Binding-site contacts:
Ligand atom C1 contacts residue ASN706 of chain 1.B at 1.4 Å.
Ligand atom O7 contacts residue TYR793 of chain 1.C at 3.3 Å.
Ligand atom O6 contacts residue ILE791 of chain 1.C at 4.0 Å.
Ligand atom C4 contacts residue ASN706 of chain 1.B at 4.2 Å.
Ligand atom C2 contacts residue ASN706 of chain 1.B at 2.5 Å.
Ligand atom C8 contacts residue TYR793 of chain 1.C at 4.3 Å (hydrophobic).
Ligand atom C5 contacts residue ASN706 of chain 1.B at 3.7 Å.
Ligand atom O7 contacts residue ASN706 of chain 1.B at 4.2 Å.
Ligand atom C3 contacts residue ASN706 of chain 1.B at 3.8 Å.
Ligand atom C7 contacts residue TYR793 of chain 1.C at 3.9 Å (hydrophobic).
Ligand atom N2 contacts residue ASN706 of chain 1.B at 2.9 Å (h-bond).
Ligand atom O5 contacts residue ASN706 of chain 1.B at 2.4 Å (h-bond).
Ligand atom C7 contacts residue ASN706 of chain 1.B at 3.7 Å.

Sequence of chain 1.C:
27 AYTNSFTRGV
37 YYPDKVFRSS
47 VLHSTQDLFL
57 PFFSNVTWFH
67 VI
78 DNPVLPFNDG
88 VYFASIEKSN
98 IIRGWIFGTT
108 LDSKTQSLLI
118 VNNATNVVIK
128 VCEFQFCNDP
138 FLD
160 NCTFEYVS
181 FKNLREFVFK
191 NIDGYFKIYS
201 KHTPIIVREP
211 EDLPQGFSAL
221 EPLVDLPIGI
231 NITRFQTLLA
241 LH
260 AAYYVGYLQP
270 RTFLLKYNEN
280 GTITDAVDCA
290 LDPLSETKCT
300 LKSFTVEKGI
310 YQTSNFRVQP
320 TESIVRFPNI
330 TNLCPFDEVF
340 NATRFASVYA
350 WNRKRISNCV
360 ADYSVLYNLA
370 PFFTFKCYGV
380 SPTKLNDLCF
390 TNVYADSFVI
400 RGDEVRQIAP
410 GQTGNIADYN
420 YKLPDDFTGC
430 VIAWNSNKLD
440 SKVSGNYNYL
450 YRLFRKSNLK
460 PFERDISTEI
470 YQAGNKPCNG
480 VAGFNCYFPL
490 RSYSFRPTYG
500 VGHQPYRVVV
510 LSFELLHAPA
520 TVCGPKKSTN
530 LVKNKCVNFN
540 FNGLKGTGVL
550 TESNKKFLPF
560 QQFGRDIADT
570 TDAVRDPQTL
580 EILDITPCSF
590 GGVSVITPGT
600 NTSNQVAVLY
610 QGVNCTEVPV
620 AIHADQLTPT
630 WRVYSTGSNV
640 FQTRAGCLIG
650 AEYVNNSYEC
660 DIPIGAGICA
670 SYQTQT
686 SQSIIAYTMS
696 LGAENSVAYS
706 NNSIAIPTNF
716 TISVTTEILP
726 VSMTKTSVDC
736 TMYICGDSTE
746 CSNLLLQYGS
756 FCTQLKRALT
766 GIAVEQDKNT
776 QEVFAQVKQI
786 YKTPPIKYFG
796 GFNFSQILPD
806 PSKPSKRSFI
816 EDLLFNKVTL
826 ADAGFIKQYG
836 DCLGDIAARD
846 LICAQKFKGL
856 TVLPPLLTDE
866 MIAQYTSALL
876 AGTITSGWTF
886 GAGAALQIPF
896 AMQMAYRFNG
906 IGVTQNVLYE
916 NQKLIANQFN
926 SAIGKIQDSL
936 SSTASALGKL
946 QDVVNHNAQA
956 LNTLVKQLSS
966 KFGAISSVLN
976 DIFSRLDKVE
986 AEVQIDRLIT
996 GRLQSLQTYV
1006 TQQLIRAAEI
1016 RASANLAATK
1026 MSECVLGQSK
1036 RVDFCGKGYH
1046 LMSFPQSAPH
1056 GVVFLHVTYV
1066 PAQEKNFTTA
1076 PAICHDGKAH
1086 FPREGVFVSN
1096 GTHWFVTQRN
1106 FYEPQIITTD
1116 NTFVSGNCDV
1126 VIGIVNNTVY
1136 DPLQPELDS

Sequence of chain 1.B:
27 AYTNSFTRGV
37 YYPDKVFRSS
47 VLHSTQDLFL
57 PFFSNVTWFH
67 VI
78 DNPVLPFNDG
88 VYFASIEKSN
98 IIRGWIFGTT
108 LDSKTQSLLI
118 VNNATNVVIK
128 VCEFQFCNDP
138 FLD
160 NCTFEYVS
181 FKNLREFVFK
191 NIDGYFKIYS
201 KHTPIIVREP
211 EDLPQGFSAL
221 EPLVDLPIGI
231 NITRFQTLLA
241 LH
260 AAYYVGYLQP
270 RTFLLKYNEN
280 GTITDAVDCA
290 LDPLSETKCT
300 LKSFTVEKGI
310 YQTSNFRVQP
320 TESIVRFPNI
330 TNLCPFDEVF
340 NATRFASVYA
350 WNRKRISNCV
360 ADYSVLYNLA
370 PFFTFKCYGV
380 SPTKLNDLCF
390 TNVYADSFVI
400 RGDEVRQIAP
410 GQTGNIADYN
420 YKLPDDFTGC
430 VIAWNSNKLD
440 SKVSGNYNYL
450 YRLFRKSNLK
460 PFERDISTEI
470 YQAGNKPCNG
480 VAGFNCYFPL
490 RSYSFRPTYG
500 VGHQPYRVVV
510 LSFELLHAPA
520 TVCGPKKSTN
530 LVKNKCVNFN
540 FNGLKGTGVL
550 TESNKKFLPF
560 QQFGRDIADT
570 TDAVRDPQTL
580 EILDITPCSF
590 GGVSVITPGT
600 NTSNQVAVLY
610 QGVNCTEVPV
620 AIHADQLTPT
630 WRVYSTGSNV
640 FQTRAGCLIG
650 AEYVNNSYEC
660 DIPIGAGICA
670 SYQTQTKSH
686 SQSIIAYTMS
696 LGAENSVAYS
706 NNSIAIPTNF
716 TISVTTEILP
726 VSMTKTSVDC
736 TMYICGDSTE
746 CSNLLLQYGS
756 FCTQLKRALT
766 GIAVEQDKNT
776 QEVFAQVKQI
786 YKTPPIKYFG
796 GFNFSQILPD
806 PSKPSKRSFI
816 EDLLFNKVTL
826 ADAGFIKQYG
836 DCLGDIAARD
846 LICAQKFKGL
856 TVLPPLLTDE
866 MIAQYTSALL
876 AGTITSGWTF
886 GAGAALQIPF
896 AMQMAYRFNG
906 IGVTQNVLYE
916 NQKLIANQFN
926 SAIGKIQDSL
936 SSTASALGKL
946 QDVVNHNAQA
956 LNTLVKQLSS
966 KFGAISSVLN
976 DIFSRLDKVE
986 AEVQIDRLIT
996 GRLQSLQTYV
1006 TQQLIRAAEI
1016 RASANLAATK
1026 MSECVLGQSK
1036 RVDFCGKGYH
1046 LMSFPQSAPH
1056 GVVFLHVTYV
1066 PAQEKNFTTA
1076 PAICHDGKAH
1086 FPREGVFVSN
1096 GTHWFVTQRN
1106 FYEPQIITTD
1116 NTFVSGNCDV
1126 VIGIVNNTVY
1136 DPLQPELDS

A small-molecule ligand and the protein it binds are described below.
Small molecule (SMILES): CC(=O)N[C@@H]1[C@@H](O)[C@H](O)[C@@H](CO)O[C@H]1O